Binding-site contacts:
Ligand atom O7 contacts residue ASN288 of chain 2.D at 4.0 Å.
Ligand atom C5 contacts residue ASN288 of chain 2.D at 3.6 Å.
Ligand atom C7 contacts residue THR317 of chain 2.D at 4.3 Å.
Ligand atom O7 contacts residue THR317 of chain 2.D at 3.7 Å.
Ligand atom C8 contacts residue MET315 of chain 2.D at 4.2 Å (hydrophobic).
Ligand atom O6 contacts residue ARG563 of chain 2.D at 3.4 Å (salt-bridge).
Ligand atom C7 contacts residue SER316 of chain 2.D at 3.7 Å.
Ligand atom C8 contacts residue SER316 of chain 2.D at 3.7 Å.
Ligand atom O5 contacts residue ILE286 of chain 2.D at 3.6 Å.
Ligand atom C1 contacts residue ASN288 of chain 2.D at 1.5 Å.
Ligand atom N2 contacts residue SER316 of chain 2.D at 4.4 Å.
Ligand atom C8 contacts residue THR317 of chain 2.D at 4.0 Å.
Ligand atom C3 contacts residue ASN288 of chain 2.D at 3.8 Å.
Ligand atom O6 contacts residue ILE286 of chain 2.D at 3.8 Å.
Ligand atom C7 contacts residue ASN288 of chain 2.D at 3.5 Å.
Ligand atom C1 contacts residue ILE286 of chain 2.D at 3.8 Å (hydrophobic).
Ligand atom C6 contacts residue ARG563 of chain 2.D at 4.0 Å.
Ligand atom O5 contacts residue ASN288 of chain 2.D at 2.4 Å (h-bond).
Ligand atom C2 contacts residue ASN288 of chain 2.D at 2.4 Å.
Ligand atom O6 contacts residue ASP645 of chain 2.D at 4.4 Å.
Ligand atom C5 contacts residue ILE286 of chain 2.D at 4.1 Å (hydrophobic).
Ligand atom O7 contacts residue SER316 of chain 2.D at 3.9 Å.
Ligand atom C4 contacts residue ASN288 of chain 2.D at 4.2 Å.
Ligand atom N2 contacts residue ASN288 of chain 2.D at 2.7 Å (h-bond).
Ligand atom C6 contacts residue ILE286 of chain 2.D at 4.5 Å (hydrophobic).

A small-molecule ligand and the protein it binds are described below.
Small molecule (SMILES): CC(=O)N[C@@H]1[C@@H](O)[C@H](O)[C@@H](CO)O[C@H]1O

Sequence of chain 2.D:
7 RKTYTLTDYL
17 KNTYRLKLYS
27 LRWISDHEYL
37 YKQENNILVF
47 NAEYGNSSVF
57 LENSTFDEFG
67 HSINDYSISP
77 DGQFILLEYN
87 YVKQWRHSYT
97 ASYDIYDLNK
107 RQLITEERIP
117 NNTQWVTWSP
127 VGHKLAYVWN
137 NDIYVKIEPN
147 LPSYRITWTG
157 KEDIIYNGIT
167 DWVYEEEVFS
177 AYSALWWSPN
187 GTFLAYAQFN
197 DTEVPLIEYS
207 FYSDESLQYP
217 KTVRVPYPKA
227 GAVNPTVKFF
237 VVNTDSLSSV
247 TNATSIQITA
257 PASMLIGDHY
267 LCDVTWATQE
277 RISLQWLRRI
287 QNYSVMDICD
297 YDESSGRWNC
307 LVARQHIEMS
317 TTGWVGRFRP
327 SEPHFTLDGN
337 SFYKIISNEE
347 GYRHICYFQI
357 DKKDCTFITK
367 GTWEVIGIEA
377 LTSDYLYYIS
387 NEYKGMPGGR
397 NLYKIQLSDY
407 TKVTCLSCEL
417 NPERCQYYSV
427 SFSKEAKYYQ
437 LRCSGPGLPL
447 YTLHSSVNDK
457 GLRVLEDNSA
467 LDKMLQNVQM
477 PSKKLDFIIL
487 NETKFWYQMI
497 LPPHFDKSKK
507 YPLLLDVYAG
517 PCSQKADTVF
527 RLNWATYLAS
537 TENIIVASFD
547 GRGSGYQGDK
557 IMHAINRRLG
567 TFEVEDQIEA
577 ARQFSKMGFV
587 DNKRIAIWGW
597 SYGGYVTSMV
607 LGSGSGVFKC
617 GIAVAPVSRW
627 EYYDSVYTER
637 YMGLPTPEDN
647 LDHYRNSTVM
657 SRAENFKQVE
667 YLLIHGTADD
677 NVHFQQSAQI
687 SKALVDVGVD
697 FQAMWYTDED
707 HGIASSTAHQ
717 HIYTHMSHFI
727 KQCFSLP